The protein below binds the small molecule below.
Small molecule (SMILES): CCCSc1nc(N2CCN(C)CC2)ccc1C(=O)NC1[C@@H]2CC3C[C@H]1CC(O)(C3)C2

Sequence of chain 1.A:
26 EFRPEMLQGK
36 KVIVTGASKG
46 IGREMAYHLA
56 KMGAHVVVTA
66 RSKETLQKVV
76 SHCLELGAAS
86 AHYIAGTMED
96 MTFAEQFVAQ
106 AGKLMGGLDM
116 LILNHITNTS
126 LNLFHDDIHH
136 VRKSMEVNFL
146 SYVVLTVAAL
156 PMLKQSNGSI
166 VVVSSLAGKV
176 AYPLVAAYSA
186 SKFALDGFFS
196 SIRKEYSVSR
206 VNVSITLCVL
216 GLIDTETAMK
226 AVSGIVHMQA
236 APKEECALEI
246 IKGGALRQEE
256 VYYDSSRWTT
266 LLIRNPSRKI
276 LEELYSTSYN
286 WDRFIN

Sequence of chain 1.B:
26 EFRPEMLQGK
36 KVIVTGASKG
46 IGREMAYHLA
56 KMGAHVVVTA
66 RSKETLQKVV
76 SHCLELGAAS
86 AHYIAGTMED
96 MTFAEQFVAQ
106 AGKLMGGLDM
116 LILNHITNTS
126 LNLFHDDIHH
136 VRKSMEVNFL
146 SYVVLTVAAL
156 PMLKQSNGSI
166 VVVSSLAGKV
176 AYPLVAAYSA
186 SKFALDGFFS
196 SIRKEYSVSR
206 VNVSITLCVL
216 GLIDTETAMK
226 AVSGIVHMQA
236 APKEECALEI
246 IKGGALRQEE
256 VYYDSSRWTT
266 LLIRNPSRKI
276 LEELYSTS

Binding-site contacts:
Ligand atom C1 contacts residue PRO178 of chain 1.A at 3.8 Å (hydrophobic).
Ligand atom N1 contacts residue TYR177 of chain 1.A at 4.0 Å.
Ligand atom O1 contacts residue TYR183 of chain 1.A at 3.0 Å (h-bond).
Ligand atom C2 contacts residue TYR177 of chain 1.A at 4.0 Å (hydrophobic).
Ligand atom C7 contacts residue GLY216 of chain 1.A at 3.9 Å.
Ligand atom C10 contacts residue TYR177 of chain 1.A at 4.0 Å (hydrophobic).
Ligand atom O1 contacts residue SER170 of chain 1.A at 2.8 Å (h-bond).
Ligand atom C1 contacts residue TYR280 of chain 1.B at 3.4 Å (hydrophobic).
Ligand atom O1 contacts residue NAP1 of chain 1.C at 3.2 Å.
Ligand atom C9 contacts residue LEU171 of chain 1.A at 3.8 Å (hydrophobic).
Ligand atom C7 contacts residue LEU217 of chain 1.A at 3.6 Å (hydrophobic).
Ligand atom C6 contacts residue GLY216 of chain 1.A at 3.9 Å.
Ligand atom C19 contacts residue LEU126 of chain 1.A at 3.6 Å (hydrophobic).
Ligand atom N2 contacts residue TYR177 of chain 1.A at 3.7 Å.
Ligand atom C9 contacts residue LEU217 of chain 1.A at 3.8 Å (hydrophobic).
Ligand atom C21 contacts residue TYR183 of chain 1.A at 3.6 Å (hydrophobic).
Ligand atom C6 contacts residue LEU217 of chain 1.A at 3.7 Å (hydrophobic).
Ligand atom C8 contacts residue LEU217 of chain 1.A at 4.0 Å (hydrophobic).
Ligand atom C6 contacts residue SER170 of chain 1.A at 3.8 Å.
Ligand atom C24 contacts residue ALA223 of chain 1.A at 4.0 Å (hydrophobic).
Ligand atom C20 contacts residue TYR183 of chain 1.A at 3.6 Å (hydrophobic).
Ligand atom C7 contacts residue LEU171 of chain 1.A at 3.8 Å (hydrophobic).
Ligand atom C23 contacts residue ALA226 of chain 1.A at 3.9 Å (hydrophobic).
Ligand atom C11 contacts residue TYR177 of chain 1.A at 3.8 Å (hydrophobic).
Ligand atom C18 contacts residue LEU126 of chain 1.A at 3.8 Å (hydrophobic).
Ligand atom C8 contacts residue TYR177 of chain 1.A at 4.0 Å (hydrophobic).
Ligand atom C24 contacts residue NAP1 of chain 1.C at 4.0 Å.
Ligand atom C2 contacts residue PRO178 of chain 1.A at 3.8 Å (hydrophobic).
Ligand atom O2 contacts residue ILE121 of chain 1.A at 3.5 Å.
Ligand atom C13 contacts residue MET233 of chain 1.A at 3.7 Å (hydrophobic).
Ligand atom C14 contacts residue NAP1 of chain 1.C at 3.8 Å.
Ligand atom S1 contacts residue VAL180 of chain 1.A at 3.8 Å.
Ligand atom C11 contacts residue TYR280 of chain 1.B at 3.5 Å (hydrophobic).
Ligand atom C15 contacts residue TYR183 of chain 1.A at 3.9 Å (hydrophobic).
Ligand atom C19 contacts residue VAL180 of chain 1.A at 4.0 Å (hydrophobic).
Ligand atom C5 contacts residue SER170 of chain 1.A at 3.8 Å.
Ligand atom C14 contacts residue SER170 of chain 1.A at 3.6 Å.
Ligand atom C18 contacts residue ALA226 of chain 1.A at 4.0 Å (hydrophobic).
Ligand atom C13 contacts residue TYR280 of chain 1.B at 3.8 Å (hydrophobic).
Ligand atom C16 contacts residue NAP1 of chain 1.C at 3.9 Å.